Sequence of chain 43.C:
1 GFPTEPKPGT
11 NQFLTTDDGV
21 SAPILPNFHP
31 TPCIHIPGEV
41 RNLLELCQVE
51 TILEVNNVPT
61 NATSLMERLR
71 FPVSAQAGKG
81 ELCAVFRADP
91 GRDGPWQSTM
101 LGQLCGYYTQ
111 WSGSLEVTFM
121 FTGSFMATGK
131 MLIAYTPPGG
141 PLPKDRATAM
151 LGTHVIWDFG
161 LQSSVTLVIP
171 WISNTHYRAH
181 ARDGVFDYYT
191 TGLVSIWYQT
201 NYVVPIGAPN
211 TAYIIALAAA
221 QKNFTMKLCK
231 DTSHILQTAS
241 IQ

Sequence of chain 42.A:
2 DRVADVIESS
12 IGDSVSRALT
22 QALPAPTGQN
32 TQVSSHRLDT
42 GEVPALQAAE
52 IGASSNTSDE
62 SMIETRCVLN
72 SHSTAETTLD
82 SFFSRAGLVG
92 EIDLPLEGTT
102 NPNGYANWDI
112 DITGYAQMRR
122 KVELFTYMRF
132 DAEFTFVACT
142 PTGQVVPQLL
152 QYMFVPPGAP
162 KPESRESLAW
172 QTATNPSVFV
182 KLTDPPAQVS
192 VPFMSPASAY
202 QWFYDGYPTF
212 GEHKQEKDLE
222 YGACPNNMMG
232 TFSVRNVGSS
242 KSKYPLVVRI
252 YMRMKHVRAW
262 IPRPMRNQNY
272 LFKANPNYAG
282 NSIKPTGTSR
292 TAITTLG

Binding-site contacts:
Ligand atom C3B contacts residue TRP203 of chain 42.A at 3.2 Å (hydrophobic).
Ligand atom O1B contacts residue TYR201 of chain 42.A at 3.4 Å.
Ligand atom C2B contacts residue TYR201 of chain 42.A at 3.4 Å (hydrophobic).
Ligand atom C5C contacts residue PHE135 of chain 42.A at 3.5 Å (hydrophobic).
Ligand atom C4C contacts residue PHE135 of chain 42.A at 3.7 Å (hydrophobic).
Ligand atom N2 contacts residue PHE155 of chain 42.A at 3.6 Å.
Ligand atom C5C contacts residue ILE111 of chain 42.A at 3.7 Å (hydrophobic).
Ligand atom C5B contacts residue ILE111 of chain 42.A at 4.0 Å (hydrophobic).
Ligand atom C4B contacts residue ASN228 of chain 42.A at 4.0 Å.
Ligand atom O1B contacts residue MET230 of chain 42.A at 4.0 Å.
Ligand atom C5 contacts residue PHE233 of chain 42.A at 3.9 Å (hydrophobic).
Ligand atom N2 contacts residue PHE233 of chain 42.A at 3.8 Å.
Ligand atom C31 contacts residue PRO177 of chain 42.A at 3.9 Å (hydrophobic).
Ligand atom C3B contacts residue ASN228 of chain 42.A at 4.0 Å.
Ligand atom C6B contacts residue ILE113 of chain 42.A at 4.0 Å (hydrophobic).
Ligand atom C4A contacts residue THR114 of chain 42.A at 3.6 Å.
Ligand atom C5B contacts residue ASP112 of chain 42.A at 3.9 Å.
Ligand atom C7C contacts residue MET230 of chain 42.A at 4.0 Å (hydrophobic).
Ligand atom C4A contacts residue ASP112 of chain 42.A at 3.0 Å.
Ligand atom C5 contacts residue PHE155 of chain 42.A at 3.9 Å (hydrophobic).
Ligand atom N3A contacts residue ASP112 of chain 42.A at 2.8 Å (salt-bridge).
Ligand atom C5B contacts residue ILE113 of chain 42.A at 3.5 Å (hydrophobic).
Ligand atom C6C contacts residue TYR201 of chain 42.A at 4.0 Å (hydrophobic).
Ligand atom O1A contacts residue ASN228 of chain 42.A at 3.7 Å.
Ligand atom N3A contacts residue ILE113 of chain 42.A at 3.7 Å.
Ligand atom C4C contacts residue VAL192 of chain 42.A at 3.5 Å (hydrophobic).
Ligand atom C31 contacts residue VAL179 of chain 42.A at 3.5 Å (hydrophobic).
Ligand atom C4 contacts residue ILE24 of chain 42.C at 4.0 Å (hydrophobic).
Ligand atom C5A contacts residue ASN228 of chain 42.A at 4.0 Å.
Ligand atom O1A contacts residue TRP203 of chain 42.A at 3.3 Å.
Ligand atom C3C contacts residue PHE135 of chain 42.A at 3.8 Å (hydrophobic).
Ligand atom C2A contacts residue TRP203 of chain 42.A at 3.6 Å (hydrophobic).
Ligand atom C2C contacts residue VAL192 of chain 42.A at 3.7 Å (hydrophobic).
Ligand atom O1 contacts residue PHE155 of chain 42.A at 3.5 Å.
Ligand atom C3 contacts residue PHE155 of chain 42.A at 4.0 Å (hydrophobic).
Ligand atom O1 contacts residue PHE233 of chain 42.A at 3.1 Å.
Ligand atom C4 contacts residue VAL190 of chain 42.A at 3.8 Å (hydrophobic).
Ligand atom C2B contacts residue TRP203 of chain 42.A at 4.1 Å (hydrophobic).
Ligand atom C31 contacts residue ILE24 of chain 42.C at 3.6 Å (hydrophobic).
Ligand atom C4B contacts residue TRP203 of chain 42.A at 3.6 Å (hydrophobic).

Sequence of chain 42.C:
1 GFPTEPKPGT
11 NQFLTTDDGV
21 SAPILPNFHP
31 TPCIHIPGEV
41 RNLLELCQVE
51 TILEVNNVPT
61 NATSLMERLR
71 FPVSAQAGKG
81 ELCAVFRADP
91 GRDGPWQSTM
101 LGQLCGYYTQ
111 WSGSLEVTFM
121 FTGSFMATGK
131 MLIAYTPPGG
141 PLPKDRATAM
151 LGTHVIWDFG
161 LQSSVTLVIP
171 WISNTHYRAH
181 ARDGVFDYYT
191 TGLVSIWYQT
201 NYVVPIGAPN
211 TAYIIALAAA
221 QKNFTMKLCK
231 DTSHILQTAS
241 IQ

The protein below binds the small molecule below.
Small molecule (SMILES): Cc1cc(CCCCCCCOc2ccc(C3=NCCO3)cc2)on1